Binding-site contacts:
Ligand atom N1 contacts residue THR120 of chain 1.A at 3.7 Å.
Ligand atom F2 contacts residue THR120 of chain 1.A at 4.5 Å.
Ligand atom F2 contacts residue LEU123 of chain 1.A at 3.5 Å.
Ligand atom F contacts residue THR120 of chain 1.A at 2.9 Å.
Ligand atom C3 contacts residue THR120 of chain 1.A at 2.9 Å.
Ligand atom N2 contacts residue THR120 of chain 1.A at 2.5 Å (h-bond).
Ligand atom C contacts residue LYS188 of chain 1.A at 4.0 Å.
Ligand atom N contacts residue LEU189 of chain 1.A at 3.6 Å.
Ligand atom C2 contacts residue ASN185 of chain 1.A at 3.3 Å.
Ligand atom O contacts residue LYS188 of chain 1.A at 2.9 Å (salt-bridge).
Ligand atom C5 contacts residue ASN185 of chain 1.A at 3.3 Å.
Ligand atom F1 contacts residue THR120 of chain 1.A at 3.4 Å.
Ligand atom C1 contacts residue THR120 of chain 1.A at 4.0 Å.
Ligand atom C1 contacts residue LEU189 of chain 1.A at 3.8 Å (hydrophobic).
Ligand atom C4 contacts residue THR120 of chain 1.A at 3.2 Å.
Ligand atom C2 contacts residue THR120 of chain 1.A at 4.1 Å.
Ligand atom F contacts residue LEU123 of chain 1.A at 3.8 Å.
Ligand atom F2 contacts residue ASN185 of chain 1.A at 2.6 Å.
Ligand atom C5 contacts residue LEU123 of chain 1.A at 3.8 Å (hydrophobic).
Ligand atom F contacts residue ASN185 of chain 1.A at 4.4 Å.
Ligand atom F contacts residue VAL119 of chain 1.A at 4.1 Å.
Ligand atom F1 contacts residue LEU123 of chain 1.A at 3.2 Å.
Ligand atom C5 contacts residue THR120 of chain 1.A at 3.2 Å.
Ligand atom C contacts residue LEU189 of chain 1.A at 3.6 Å (hydrophobic).
Ligand atom F1 contacts residue ASN185 of chain 1.A at 3.1 Å.
Ligand atom C3 contacts residue ASN185 of chain 1.A at 3.9 Å.
Ligand atom C2 contacts residue LYS188 of chain 1.A at 4.0 Å.
Ligand atom C2 contacts residue LEU189 of chain 1.A at 3.8 Å (hydrophobic).
Ligand atom O contacts residue LEU189 of chain 1.A at 3.6 Å.
Ligand atom N1 contacts residue ASN185 of chain 1.A at 3.4 Å (h-bond).

Sequence of chain 1.A:
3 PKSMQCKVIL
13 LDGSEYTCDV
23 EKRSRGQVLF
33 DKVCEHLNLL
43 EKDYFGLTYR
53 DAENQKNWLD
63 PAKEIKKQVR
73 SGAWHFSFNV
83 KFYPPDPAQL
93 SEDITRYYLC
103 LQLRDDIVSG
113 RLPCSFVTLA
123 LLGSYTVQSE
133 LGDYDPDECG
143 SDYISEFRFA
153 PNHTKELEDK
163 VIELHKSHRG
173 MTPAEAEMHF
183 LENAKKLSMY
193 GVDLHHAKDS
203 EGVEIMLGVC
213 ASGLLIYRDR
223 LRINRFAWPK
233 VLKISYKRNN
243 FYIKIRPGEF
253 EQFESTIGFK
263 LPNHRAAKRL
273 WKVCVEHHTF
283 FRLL

The protein below binds the small molecule below.
Small molecule (SMILES): NC(=O)c1cnc(C(F)(F)F)nc1